Binding-site contacts:
Ligand atom O6 contacts residue ARG170 of chain 31.A at 0.9 Å (salt-bridge).
Ligand atom C4 contacts residue LYS379 of chain 29.A at 3.9 Å.
Ligand atom C5 contacts residue LYS186 of chain 28.A at 3.6 Å.
Ligand atom N4 contacts residue LYS379 of chain 29.A at 3.0 Å (salt-bridge).
Ligand atom C4' contacts residue ARG251 of chain 28.A at 3.8 Å.
Ligand atom O3' contacts residue ARG184 of chain 28.A at 3.1 Å (salt-bridge).
Ligand atom N4 contacts residue ASN380 of chain 29.A at 3.1 Å (h-bond).
Ligand atom C4 contacts residue LYS186 of chain 28.A at 3.6 Å.
Ligand atom N4 contacts residue ILE172 of chain 31.A at 3.7 Å.
Ligand atom C5 contacts residue ARG170 of chain 31.A at 3.1 Å.
Ligand atom C2 contacts residue DC1 of chain 29.C at 3.5 Å.
Ligand atom N1 contacts residue ARG170 of chain 31.A at 2.5 Å (salt-bridge).
Ligand atom C4' contacts residue ARG184 of chain 28.A at 3.4 Å.
Ligand atom C5' contacts residue ARG251 of chain 28.A at 3.8 Å.
Ligand atom C6 contacts residue ARG170 of chain 31.A at 1.9 Å.
Ligand atom C4 contacts residue ILE172 of chain 31.A at 3.5 Å (hydrophobic).
Ligand atom N7 contacts residue ARG170 of chain 31.A at 3.8 Å.
Ligand atom N2 contacts residue ILE172 of chain 31.A at 3.6 Å.
Ligand atom O5' contacts residue ARG184 of chain 28.A at 2.3 Å (salt-bridge).
Ligand atom N2 contacts residue PRO171 of chain 31.A at 2.9 Å (h-bond).
Ligand atom N4 contacts residue LYS186 of chain 28.A at 3.9 Å.
Ligand atom O2 contacts residue LYS185 of chain 28.A at 3.7 Å.
Ligand atom C6 contacts residue LYS186 of chain 28.A at 3.7 Å.
Ligand atom OP1 contacts residue ARG184 of chain 28.A at 2.5 Å (salt-bridge).
Ligand atom N4 contacts residue LEU169 of chain 31.A at 3.9 Å.
Ligand atom C5' contacts residue ARG184 of chain 28.A at 3.4 Å.
Ligand atom O2 contacts residue ARG184 of chain 28.A at 3.7 Å.
Ligand atom N1 contacts residue DC1 of chain 29.C at 2.9 Å (h-bond).
Ligand atom N3 contacts residue LYS186 of chain 28.A at 3.5 Å.
Ligand atom N1 contacts residue PRO171 of chain 31.A at 3.8 Å.
Ligand atom O6 contacts residue DC1 of chain 29.C at 2.9 Å (h-bond).
Ligand atom C2 contacts residue ILE172 of chain 31.A at 3.8 Å (hydrophobic).
Ligand atom C2 contacts residue PRO171 of chain 31.A at 3.6 Å (hydrophobic).
Ligand atom OP1 contacts residue ARG251 of chain 28.A at 3.4 Å (salt-bridge).
Ligand atom C6 contacts residue DC1 of chain 29.C at 3.5 Å.
Ligand atom N2 contacts residue DC1 of chain 29.C at 2.8 Å (h-bond).
Ligand atom N3 contacts residue ILE172 of chain 31.A at 3.5 Å.
Ligand atom C2 contacts residue ARG170 of chain 31.A at 3.9 Å.
Ligand atom O4' contacts residue ASP535 of chain 28.A at 3.7 Å.
Ligand atom P contacts residue ARG184 of chain 28.A at 2.8 Å.

Sequence of chain 31.A:
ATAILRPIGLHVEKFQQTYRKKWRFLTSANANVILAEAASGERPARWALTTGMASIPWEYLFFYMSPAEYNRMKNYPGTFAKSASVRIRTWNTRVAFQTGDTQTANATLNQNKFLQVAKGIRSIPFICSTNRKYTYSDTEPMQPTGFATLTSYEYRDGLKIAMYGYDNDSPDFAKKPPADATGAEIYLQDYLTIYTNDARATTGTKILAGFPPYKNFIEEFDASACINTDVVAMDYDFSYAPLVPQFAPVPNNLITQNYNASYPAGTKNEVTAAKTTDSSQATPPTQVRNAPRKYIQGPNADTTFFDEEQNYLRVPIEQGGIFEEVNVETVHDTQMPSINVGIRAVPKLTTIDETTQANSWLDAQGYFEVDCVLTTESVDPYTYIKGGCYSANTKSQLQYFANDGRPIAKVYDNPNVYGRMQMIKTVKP

This small molecule binds to this protein.
Small molecule (SMILES): N=c1ccn([C@H]2C[C@H](O[P](=O)(O)OC[C@H]3O[C@@H](n4cnc5c(=O)nc(N)[nH]c54)C[C@@H]3O)[C@@H](COP(=O)=O)O2)c(=O)[nH]1

Sequence of chain 28.A:
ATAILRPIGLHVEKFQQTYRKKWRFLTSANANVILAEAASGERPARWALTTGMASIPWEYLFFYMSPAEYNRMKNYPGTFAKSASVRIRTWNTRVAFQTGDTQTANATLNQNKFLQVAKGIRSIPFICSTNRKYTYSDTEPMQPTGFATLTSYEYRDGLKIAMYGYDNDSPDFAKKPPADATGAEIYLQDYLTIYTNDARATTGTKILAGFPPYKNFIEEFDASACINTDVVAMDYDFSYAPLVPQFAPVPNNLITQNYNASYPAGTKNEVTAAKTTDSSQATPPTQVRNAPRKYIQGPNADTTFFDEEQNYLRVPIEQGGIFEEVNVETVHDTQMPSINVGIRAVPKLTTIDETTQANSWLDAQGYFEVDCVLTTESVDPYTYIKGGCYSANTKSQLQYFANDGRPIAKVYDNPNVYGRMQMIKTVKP

Sequence of chain 29.A:
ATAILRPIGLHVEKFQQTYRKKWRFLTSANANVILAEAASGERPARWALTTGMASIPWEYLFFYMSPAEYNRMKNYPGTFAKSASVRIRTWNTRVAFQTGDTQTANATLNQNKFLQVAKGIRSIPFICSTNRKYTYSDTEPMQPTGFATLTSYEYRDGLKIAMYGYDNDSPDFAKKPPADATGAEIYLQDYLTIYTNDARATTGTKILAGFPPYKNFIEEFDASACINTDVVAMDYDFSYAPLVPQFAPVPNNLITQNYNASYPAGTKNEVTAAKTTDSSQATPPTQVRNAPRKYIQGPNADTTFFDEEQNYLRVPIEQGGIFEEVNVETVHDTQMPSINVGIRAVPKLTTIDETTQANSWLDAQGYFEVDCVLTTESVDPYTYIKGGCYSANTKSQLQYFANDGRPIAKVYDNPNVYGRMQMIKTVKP